Sequence of chain 1.B:
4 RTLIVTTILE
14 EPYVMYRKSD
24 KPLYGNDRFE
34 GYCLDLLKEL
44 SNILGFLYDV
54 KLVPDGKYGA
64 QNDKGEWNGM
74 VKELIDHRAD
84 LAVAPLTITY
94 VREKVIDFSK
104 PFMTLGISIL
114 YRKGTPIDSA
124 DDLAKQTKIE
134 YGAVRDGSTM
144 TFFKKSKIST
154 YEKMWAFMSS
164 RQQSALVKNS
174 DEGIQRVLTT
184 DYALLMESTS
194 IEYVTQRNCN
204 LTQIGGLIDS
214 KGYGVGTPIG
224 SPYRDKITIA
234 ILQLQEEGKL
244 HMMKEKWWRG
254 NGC

Binding-site contacts:
Ligand atom C8 contacts residue MET189 of chain 1.B at 3.9 Å (hydrophobic).
Ligand atom N2 contacts residue TYR216 of chain 1.B at 3.8 Å.
Ligand atom O2 contacts residue SER141 of chain 1.B at 3.5 Å (h-bond).
Ligand atom O2 contacts residue THR142 of chain 1.B at 3.6 Å.
Ligand atom C4 contacts residue GLU190 of chain 1.B at 3.7 Å.
Ligand atom C3 contacts residue GLU190 of chain 1.B at 3.3 Å.
Ligand atom C7 contacts residue GLU13 of chain 1.B at 3.4 Å.
Ligand atom N2 contacts residue PRO88 of chain 1.B at 2.6 Å (h-bond).
Ligand atom O4 contacts residue GLY140 of chain 1.B at 3.7 Å.
Ligand atom C11 contacts residue ARG95 of chain 1.B at 3.4 Å.
Ligand atom C7 contacts residue SER193 of chain 1.B at 3.2 Å.
Ligand atom C11 contacts residue THR90 of chain 1.B at 3.6 Å.
Ligand atom C5 contacts residue TYR61 of chain 1.B at 3.2 Å (hydrophobic).
Ligand atom C8 contacts residue GLU190 of chain 1.B at 3.4 Å.
Ligand atom N1 contacts residue GLU190 of chain 1.B at 3.7 Å.
Ligand atom C1 contacts residue GLU190 of chain 1.B at 3.5 Å.
Ligand atom N2 contacts residue GLU190 of chain 1.B at 2.9 Å (salt-bridge).
Ligand atom O1 contacts residue GLU190 of chain 1.B at 3.1 Å (salt-bridge).
Ligand atom O3 contacts residue SER141 of chain 1.B at 3.9 Å.
Ligand atom N2 contacts residue THR90 of chain 1.B at 2.9 Å (h-bond).
Ligand atom C10 contacts residue THR90 of chain 1.B at 3.4 Å.
Ligand atom O4 contacts residue SER141 of chain 1.B at 2.8 Å (h-bond).
Ligand atom C10 contacts residue GLU190 of chain 1.B at 3.6 Å.
Ligand atom O1 contacts residue MET189 of chain 1.B at 3.3 Å.
Ligand atom O3 contacts residue PRO88 of chain 1.B at 3.4 Å (h-bond).
Ligand atom C6 contacts residue GLU13 of chain 1.B at 3.5 Å.
Ligand atom C8 contacts residue SER193 of chain 1.B at 3.2 Å.
Ligand atom O2 contacts residue GLY140 of chain 1.B at 3.4 Å.
Ligand atom C2 contacts residue THR142 of chain 1.B at 3.5 Å.
Ligand atom C10 contacts residue PRO88 of chain 1.B at 3.8 Å (hydrophobic).
Ligand atom O3 contacts residue LEU89 of chain 1.B at 3.6 Å.
Ligand atom C6 contacts residue TYR61 of chain 1.B at 3.5 Å (hydrophobic).
Ligand atom O3 contacts residue THR90 of chain 1.B at 2.8 Å (h-bond).
Ligand atom N1 contacts residue THR142 of chain 1.B at 2.6 Å (h-bond).
Ligand atom O1 contacts residue THR142 of chain 1.B at 3.5 Å (h-bond).
Ligand atom C10 contacts residue SER141 of chain 1.B at 3.3 Å.
Ligand atom O3 contacts residue ARG95 of chain 1.B at 2.8 Å (salt-bridge).
Ligand atom O3 contacts residue TYR61 of chain 1.B at 3.9 Å.
Ligand atom C11 contacts residue SER141 of chain 1.B at 3.2 Å.
Ligand atom O4 contacts residue ARG95 of chain 1.B at 2.8 Å (salt-bridge).

The small molecule below binds the protein below.
Small molecule (SMILES): N[C@@H](CC1=CCCCc2onc(O)c21)C(=O)O